This small molecule binds to this protein.
Small molecule (SMILES): N[C@@H](Cc1ccccc1)C(=O)O

Sequence of chain 1.A:
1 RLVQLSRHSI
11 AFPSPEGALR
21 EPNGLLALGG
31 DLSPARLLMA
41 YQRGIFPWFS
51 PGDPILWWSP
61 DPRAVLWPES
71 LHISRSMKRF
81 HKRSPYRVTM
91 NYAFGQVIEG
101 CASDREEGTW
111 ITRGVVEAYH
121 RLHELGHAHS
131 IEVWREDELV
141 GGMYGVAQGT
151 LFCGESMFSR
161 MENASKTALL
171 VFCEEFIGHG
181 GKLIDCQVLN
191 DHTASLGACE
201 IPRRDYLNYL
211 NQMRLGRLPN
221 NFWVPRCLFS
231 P

Binding-site contacts:
Ligand atom CA contacts residue SER156 of chain 1.A at 4.2 Å.
Ligand atom CD2 contacts residue GLY154 of chain 1.A at 4.0 Å.
Ligand atom CD2 contacts residue CYS186 of chain 1.A at 4.1 Å (hydrophobic).
Ligand atom N contacts residue GLU155 of chain 1.A at 3.9 Å.
Ligand atom CA contacts residue GLU155 of chain 1.A at 3.7 Å.
Ligand atom CE1 contacts residue SER156 of chain 1.A at 3.6 Å.
Ligand atom CZ contacts residue MET143 of chain 1.A at 3.7 Å (hydrophobic).
Ligand atom CB contacts residue GLU155 of chain 1.A at 4.0 Å.
Ligand atom CE1 contacts residue TYR144 of chain 1.A at 4.3 Å (hydrophobic).
Ligand atom N contacts residue CYS186 of chain 1.A at 3.7 Å.
Ligand atom CZ contacts residue MET157 of chain 1.A at 3.7 Å (hydrophobic).
Ligand atom O contacts residue THR193 of chain 1.A at 3.7 Å.
Ligand atom CB contacts residue GLN187 of chain 1.A at 3.7 Å.
Ligand atom CD1 contacts residue GLU155 of chain 1.A at 3.5 Å.
Ligand atom O contacts residue XYA1 of chain 1.C at 2.3 Å (h-bond).
Ligand atom N contacts residue XYA1 of chain 1.C at 3.0 Å (h-bond).
Ligand atom CD1 contacts residue MET157 of chain 1.A at 4.1 Å (hydrophobic).
Ligand atom N contacts residue GLY154 of chain 1.A at 4.2 Å.
Ligand atom CA contacts residue GLY154 of chain 1.A at 4.0 Å.
Ligand atom CE1 contacts residue GLY154 of chain 1.A at 4.0 Å.
Ligand atom C contacts residue XYA1 of chain 1.C at 1.3 Å.
Ligand atom CG contacts residue GLU155 of chain 1.A at 4.0 Å.
Ligand atom CD2 contacts residue ASP185 of chain 1.A at 4.3 Å.
Ligand atom CD1 contacts residue GLY154 of chain 1.A at 3.4 Å.
Ligand atom CD1 contacts residue XYA1 of chain 1.C at 4.1 Å.
Ligand atom CB contacts residue XYA1 of chain 1.C at 3.6 Å.
Ligand atom CA contacts residue XYA1 of chain 1.C at 2.4 Å.
Ligand atom CB contacts residue CYS186 of chain 1.A at 4.2 Å (hydrophobic).
Ligand atom CE1 contacts residue MET143 of chain 1.A at 3.9 Å (hydrophobic).
Ligand atom CB contacts residue GLY154 of chain 1.A at 3.1 Å.
Ligand atom CD1 contacts residue SER156 of chain 1.A at 3.3 Å.
Ligand atom N contacts residue GLN187 of chain 1.A at 2.8 Å (h-bond).
Ligand atom CE1 contacts residue GLU155 of chain 1.A at 4.3 Å.
Ligand atom CG contacts residue GLY154 of chain 1.A at 3.4 Å.
Ligand atom CG contacts residue XYA1 of chain 1.C at 3.8 Å.
Ligand atom CA contacts residue GLN187 of chain 1.A at 3.7 Å.
Ligand atom CG contacts residue SER156 of chain 1.A at 4.3 Å.
Ligand atom CE1 contacts residue MET157 of chain 1.A at 3.5 Å (hydrophobic).
Ligand atom CB contacts residue ASP185 of chain 1.A at 4.3 Å.
Ligand atom CE2 contacts residue LEU169 of chain 1.A at 4.3 Å (hydrophobic).